A small-molecule ligand and the protein it binds are described below.
Small molecule (SMILES): CO[C@H]1O[C@H](CO[C@H]2O[C@H](CO)[C@@H](O)[C@H](O)[C@@H]2O)[C@@H](O)[C@H](O)[C@@H]1O

Binding-site contacts:
Ligand atom C1 contacts residue PHE1 of chain 1.E at 3.7 Å (hydrophobic).
Ligand atom C6 contacts residue PHE1 of chain 1.E at 3.9 Å (hydrophobic).
Ligand atom C4 contacts residue ASP54 of chain 1.E at 3.6 Å.
Ligand atom C2 contacts residue ASP140 of chain 1.E at 4.0 Å.
Ligand atom O3 contacts residue ASP140 of chain 1.E at 2.9 Å (salt-bridge).
Ligand atom C6 contacts residue ASP47 of chain 1.E at 4.0 Å.
Ligand atom O4 contacts residue ASP54 of chain 1.E at 2.9 Å (salt-bridge).
Ligand atom C4 contacts residue PHE1 of chain 1.E at 3.7 Å (hydrophobic).
Ligand atom C2 contacts residue ILE13 of chain 1.E at 3.9 Å (hydrophobic).
Ligand atom C3 contacts residue PHE142 of chain 1.E at 4.2 Å (hydrophobic).
Ligand atom C6 contacts residue ASP54 of chain 1.E at 3.9 Å.
Ligand atom C4 contacts residue ASN135 of chain 1.E at 4.1 Å.
Ligand atom C7 contacts residue TYR48 of chain 1.E at 3.6 Å (hydrophobic).
Ligand atom O5 contacts residue ASP47 of chain 1.E at 3.9 Å.
Ligand atom C4 contacts residue GLN133 of chain 1.E at 3.7 Å.
Ligand atom C6 contacts residue ASN46 of chain 1.E at 3.5 Å.
Ligand atom C7 contacts residue ILE52 of chain 1.E at 4.2 Å (hydrophobic).
Ligand atom C6 contacts residue TYR48 of chain 1.E at 3.8 Å (hydrophobic).
Ligand atom O3 contacts residue PHE142 of chain 1.E at 3.3 Å.
Ligand atom O6 contacts residue ASP47 of chain 1.E at 3.0 Å (salt-bridge).
Ligand atom C3 contacts residue ASN135 of chain 1.E at 4.2 Å.
Ligand atom O6 contacts residue PHE1 of chain 1.E at 2.8 Å (h-bond).
Ligand atom O2 contacts residue ILE13 of chain 1.E at 3.7 Å.
Ligand atom O6 contacts residue ASN46 of chain 1.E at 3.1 Å (h-bond).
Ligand atom C6 contacts residue ILE52 of chain 1.E at 4.0 Å (hydrophobic).
Ligand atom O6 contacts residue ASP54 of chain 1.E at 3.0 Å (salt-bridge).
Ligand atom O4 contacts residue ILE52 of chain 1.E at 4.0 Å.
Ligand atom O5 contacts residue PHE1 of chain 1.E at 3.1 Å (h-bond).
Ligand atom C2 contacts residue PHE1 of chain 1.E at 3.8 Å (hydrophobic).
Ligand atom O3 contacts residue GLN133 of chain 1.E at 3.0 Å (h-bond).
Ligand atom O6 contacts residue TYR48 of chain 1.E at 3.8 Å.
Ligand atom C3 contacts residue GLN133 of chain 1.E at 4.0 Å.
Ligand atom O2 contacts residue PHE1 of chain 1.E at 2.8 Å (h-bond).
Ligand atom O4 contacts residue GLN133 of chain 1.E at 3.5 Å (h-bond).
Ligand atom C1 contacts residue ILE13 of chain 1.E at 4.1 Å (hydrophobic).
Ligand atom O3 contacts residue ASN135 of chain 1.E at 3.9 Å.
Ligand atom C3 contacts residue ASP140 of chain 1.E at 3.2 Å.
Ligand atom C5 contacts residue PHE1 of chain 1.E at 3.8 Å (hydrophobic).
Ligand atom O4 contacts residue ASN138 of chain 1.E at 3.9 Å.
Ligand atom O4 contacts residue ASN135 of chain 1.E at 3.0 Å (h-bond).

Sequence of chain 1.E:
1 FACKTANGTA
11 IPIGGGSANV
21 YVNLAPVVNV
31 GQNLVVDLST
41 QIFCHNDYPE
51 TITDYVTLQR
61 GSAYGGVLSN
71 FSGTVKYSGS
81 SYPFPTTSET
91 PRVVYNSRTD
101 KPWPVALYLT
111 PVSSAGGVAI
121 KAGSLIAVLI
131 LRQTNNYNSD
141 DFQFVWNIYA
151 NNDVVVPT